Sequence of chain 1.C:
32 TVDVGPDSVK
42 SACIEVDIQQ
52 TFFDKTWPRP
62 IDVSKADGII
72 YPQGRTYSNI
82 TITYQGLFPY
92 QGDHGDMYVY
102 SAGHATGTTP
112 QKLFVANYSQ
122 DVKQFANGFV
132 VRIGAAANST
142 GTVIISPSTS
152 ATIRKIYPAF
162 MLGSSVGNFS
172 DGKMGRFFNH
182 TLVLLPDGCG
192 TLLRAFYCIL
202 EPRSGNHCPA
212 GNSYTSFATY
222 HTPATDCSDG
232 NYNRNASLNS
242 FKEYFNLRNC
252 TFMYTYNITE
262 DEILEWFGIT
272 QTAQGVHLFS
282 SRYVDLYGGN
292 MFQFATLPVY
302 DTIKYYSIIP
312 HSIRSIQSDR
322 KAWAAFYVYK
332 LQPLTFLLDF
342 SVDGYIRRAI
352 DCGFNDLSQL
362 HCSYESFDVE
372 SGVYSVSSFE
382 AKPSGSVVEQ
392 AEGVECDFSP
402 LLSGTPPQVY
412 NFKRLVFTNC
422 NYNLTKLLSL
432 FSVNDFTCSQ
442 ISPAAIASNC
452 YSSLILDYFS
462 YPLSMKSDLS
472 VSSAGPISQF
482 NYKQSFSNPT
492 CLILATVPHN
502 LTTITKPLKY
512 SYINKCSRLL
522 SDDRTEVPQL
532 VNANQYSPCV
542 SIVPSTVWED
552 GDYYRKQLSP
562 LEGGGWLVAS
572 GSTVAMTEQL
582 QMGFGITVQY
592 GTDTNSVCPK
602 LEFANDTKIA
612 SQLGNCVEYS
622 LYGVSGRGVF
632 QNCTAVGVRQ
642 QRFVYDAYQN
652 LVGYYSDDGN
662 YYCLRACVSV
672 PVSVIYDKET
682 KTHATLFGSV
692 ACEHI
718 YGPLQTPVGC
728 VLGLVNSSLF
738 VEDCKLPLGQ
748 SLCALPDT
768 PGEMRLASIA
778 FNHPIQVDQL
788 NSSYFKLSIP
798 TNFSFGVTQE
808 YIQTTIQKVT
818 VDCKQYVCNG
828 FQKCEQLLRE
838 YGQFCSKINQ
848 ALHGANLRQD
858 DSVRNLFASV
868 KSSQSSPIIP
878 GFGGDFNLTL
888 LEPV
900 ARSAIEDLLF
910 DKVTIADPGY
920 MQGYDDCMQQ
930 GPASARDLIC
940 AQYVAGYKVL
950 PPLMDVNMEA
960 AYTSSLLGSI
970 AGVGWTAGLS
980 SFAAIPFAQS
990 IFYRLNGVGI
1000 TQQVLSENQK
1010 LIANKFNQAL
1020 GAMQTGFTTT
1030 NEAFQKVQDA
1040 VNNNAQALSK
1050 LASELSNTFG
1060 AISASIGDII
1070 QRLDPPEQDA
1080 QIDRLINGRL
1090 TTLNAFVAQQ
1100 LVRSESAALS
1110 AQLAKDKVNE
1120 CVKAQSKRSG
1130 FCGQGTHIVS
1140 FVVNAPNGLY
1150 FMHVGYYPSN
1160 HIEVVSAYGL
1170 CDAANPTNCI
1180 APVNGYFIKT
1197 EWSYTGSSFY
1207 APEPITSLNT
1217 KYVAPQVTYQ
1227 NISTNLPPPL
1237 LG

Binding-site contacts:
Ligand atom C6 contacts residue GLN51 of chain 1.C at 3.8 Å.
Ligand atom N2 contacts residue ASN118 of chain 1.C at 3.0 Å (h-bond).
Ligand atom C3 contacts residue ASN118 of chain 1.C at 3.9 Å.
Ligand atom O7 contacts residue ASN118 of chain 1.C at 3.3 Å (h-bond).
Ligand atom C1 contacts residue ASN118 of chain 1.C at 1.4 Å.
Ligand atom C2 contacts residue ASN118 of chain 1.C at 2.5 Å.
Ligand atom C4 contacts residue ASN118 of chain 1.C at 4.4 Å.
Ligand atom O6 contacts residue GLN51 of chain 1.C at 3.6 Å.
Ligand atom O6 contacts residue ASP55 of chain 1.C at 3.0 Å (salt-bridge).
Ligand atom O5 contacts residue ASN118 of chain 1.C at 2.4 Å (h-bond).
Ligand atom C7 contacts residue ASN118 of chain 1.C at 3.3 Å.
Ligand atom C5 contacts residue ASN118 of chain 1.C at 3.7 Å.
Ligand atom C8 contacts residue ASN118 of chain 1.C at 4.4 Å.
Ligand atom C6 contacts residue ASP55 of chain 1.C at 3.5 Å.
Ligand atom C8 contacts residue GLN121 of chain 1.C at 3.8 Å.
Ligand atom O5 contacts residue GLN51 of chain 1.C at 3.6 Å.

A protein and the small-molecule ligand that binds it are described below.
Small molecule (SMILES): CC(=O)N[C@H]1[C@H](O[C@H]2[C@H](O)[C@@H](NC(C)=O)CO[C@@H]2CO)O[C@H](CO)[C@@H](O)[C@@H]1O